Binding-site contacts:
Ligand atom N contacts residue VLM11 of chain 1.H at 3.0 Å (h-bond).
Ligand atom O1P contacts residue SER47 of chain 1.A at 2.8 Å (h-bond).
Ligand atom N contacts residue ASP78 of chain 1.A at 2.9 Å (salt-bridge).
Ligand atom O2P contacts residue THR54 of chain 1.A at 2.7 Å (h-bond).
Ligand atom O2P contacts residue SER46 of chain 1.A at 2.5 Å (h-bond).
Ligand atom CE1 contacts residue VAL26 of chain 1.A at 3.4 Å (hydrophobic).
Ligand atom O3P contacts residue SER47 of chain 1.A at 3.3 Å (h-bond).
Ligand atom CA contacts residue ASP78 of chain 1.A at 3.4 Å.
Ligand atom O contacts residue THR64 of chain 1.A at 3.2 Å (h-bond).
Ligand atom N contacts residue SER7 of chain 1.H at 3.1 Å (h-bond).
Ligand atom O contacts residue SER7 of chain 1.H at 2.8 Å (h-bond).
Ligand atom CA contacts residue ASN65 of chain 1.A at 3.3 Å.
Ligand atom N contacts residue ALA61 of chain 1.A at 3.1 Å (h-bond).
Ligand atom O contacts residue SER79 of chain 1.A at 3.4 Å.
Ligand atom O contacts residue LEU66 of chain 1.A at 3.5 Å.
Ligand atom O contacts residue ILE80 of chain 1.A at 3.1 Å (h-bond).
Ligand atom C contacts residue HIS9 of chain 1.H at 3.5 Å.
Ligand atom O contacts residue HIS9 of chain 1.H at 2.9 Å (h-bond).
Ligand atom CB contacts residue VLM11 of chain 1.H at 3.4 Å.
Ligand atom CA contacts residue ALA61 of chain 1.A at 3.4 Å (hydrophobic).
Ligand atom OH contacts residue ARG44 of chain 1.A at 2.8 Å (salt-bridge).
Ligand atom O contacts residue THR64 of chain 1.A at 2.9 Å (h-bond).
Ligand atom N contacts residue ASN65 of chain 1.A at 3.0 Å (h-bond).
Ligand atom OG1 contacts residue THR64 of chain 1.A at 2.9 Å (h-bond).
Ligand atom CA contacts residue HIS9 of chain 1.H at 3.3 Å.
Ligand atom O3P contacts residue ARG67 of chain 1.A at 2.8 Å (salt-bridge).
Ligand atom O1P contacts residue ARG44 of chain 1.A at 2.8 Å (salt-bridge).
Ligand atom O contacts residue ASN65 of chain 1.A at 2.8 Å (h-bond).
Ligand atom O2P contacts residue ARG67 of chain 1.A at 2.9 Å (salt-bridge).
Ligand atom O contacts residue VLM11 of chain 1.H at 2.9 Å (h-bond).
Ligand atom CB contacts residue ASP78 of chain 1.A at 3.4 Å.
Ligand atom CG1 contacts residue PRO63 of chain 1.A at 3.4 Å (hydrophobic).
Ligand atom CG1 contacts residue ALA61 of chain 1.A at 3.5 Å (hydrophobic).
Ligand atom CD2 contacts residue ASN65 of chain 1.A at 3.5 Å.
Ligand atom CG1 contacts residue GLY62 of chain 1.A at 3.4 Å.
Ligand atom CA contacts residue VLM11 of chain 1.H at 3.3 Å.
Ligand atom CD1 contacts residue ILE8 of chain 1.H at 3.5 Å (hydrophobic).
Ligand atom N contacts residue HIS9 of chain 1.H at 2.8 Å (h-bond).
Ligand atom OG contacts residue ILE80 of chain 1.A at 3.4 Å.
Ligand atom O contacts residue ILE10 of chain 1.H at 3.4 Å.

Sequence of chain 1.A:
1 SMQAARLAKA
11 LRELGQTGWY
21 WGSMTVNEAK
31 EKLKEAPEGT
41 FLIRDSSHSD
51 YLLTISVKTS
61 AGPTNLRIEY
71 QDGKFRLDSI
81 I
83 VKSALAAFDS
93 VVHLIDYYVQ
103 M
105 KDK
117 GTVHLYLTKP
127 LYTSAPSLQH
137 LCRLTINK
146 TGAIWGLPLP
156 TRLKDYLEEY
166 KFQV

Sequence of chain 1.H:
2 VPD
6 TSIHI

A protein and the small-molecule ligand that binds it are described below.
Small molecule (SMILES): CC[C@H](C)[C@H](NC(=O)[C@H](CO)NC(=O)[C@@H](NC(=O)[C@H](Cc1ccc(OP(=O)(O)O)cc1)NC(=O)[C@H](CC(=O)O)NC(=O)[C@@H]1CCCN1C(=O)[C@@H](NC(=O)[C@@H]1CCCN1)C(C)C)[C@@H](C)O)C(=O)N[C@@H](Cc1cnc[nH]1)C(=O)N[C@H](C(=O)N[C@H](C(N)=O)C(C)C)[C@@H](C)CC